Binding-site contacts:
Ligand atom C7 contacts residue VAL291 of chain 3.A at 4.2 Å (hydrophobic).
Ligand atom C8 contacts residue SER39 of chain 3.A at 3.8 Å.
Ligand atom C8 contacts residue ASN279 of chain 3.A at 4.3 Å.
Ligand atom C1 contacts residue VAL291 of chain 3.A at 3.4 Å (hydrophobic).
Ligand atom O7 contacts residue ASN279 of chain 3.A at 2.8 Å (h-bond).
Ligand atom C5 contacts residue ASN279 of chain 3.A at 3.7 Å.
Ligand atom C5 contacts residue VAL291 of chain 3.A at 4.4 Å (hydrophobic).
Ligand atom O5 contacts residue VAL291 of chain 3.A at 4.4 Å.
Ligand atom C5 contacts residue ASN292 of chain 3.A at 3.6 Å.
Ligand atom C1 contacts residue ASN279 of chain 3.A at 1.4 Å.
Ligand atom C6 contacts residue GLU69 of chain 3.B at 4.2 Å.
Ligand atom C3 contacts residue ASN279 of chain 3.A at 3.8 Å.
Ligand atom C3 contacts residue VAL291 of chain 3.A at 4.0 Å (hydrophobic).
Ligand atom C8 contacts residue GLU69 of chain 3.B at 3.7 Å.
Ligand atom O5 contacts residue ASN279 of chain 3.A at 2.4 Å (h-bond).
Ligand atom O5 contacts residue ASN292 of chain 3.A at 3.5 Å (h-bond).
Ligand atom C2 contacts residue ASN279 of chain 3.A at 2.5 Å.
Ligand atom C6 contacts residue ASN292 of chain 3.A at 3.8 Å.
Ligand atom C2 contacts residue VAL291 of chain 3.A at 3.8 Å (hydrophobic).
Ligand atom C7 contacts residue ASN279 of chain 3.A at 3.0 Å.
Ligand atom C1 contacts residue ASN292 of chain 3.A at 3.9 Å.
Ligand atom C8 contacts residue VAL291 of chain 3.A at 4.0 Å (hydrophobic).
Ligand atom N2 contacts residue ASN279 of chain 3.A at 2.9 Å (h-bond).
Ligand atom N2 contacts residue VAL291 of chain 3.A at 3.5 Å (h-bond).
Ligand atom C4 contacts residue ASN279 of chain 3.A at 4.3 Å.

Sequence of chain 3.A:
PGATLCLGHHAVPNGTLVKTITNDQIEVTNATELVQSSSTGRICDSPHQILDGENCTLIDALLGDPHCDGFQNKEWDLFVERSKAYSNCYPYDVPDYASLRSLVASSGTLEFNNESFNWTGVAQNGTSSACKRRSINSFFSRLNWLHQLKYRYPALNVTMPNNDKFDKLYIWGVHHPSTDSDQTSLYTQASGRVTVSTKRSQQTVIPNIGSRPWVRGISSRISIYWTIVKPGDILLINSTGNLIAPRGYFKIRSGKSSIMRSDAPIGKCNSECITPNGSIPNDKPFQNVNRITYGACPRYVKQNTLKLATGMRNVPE

Sequence of chain 3.B:
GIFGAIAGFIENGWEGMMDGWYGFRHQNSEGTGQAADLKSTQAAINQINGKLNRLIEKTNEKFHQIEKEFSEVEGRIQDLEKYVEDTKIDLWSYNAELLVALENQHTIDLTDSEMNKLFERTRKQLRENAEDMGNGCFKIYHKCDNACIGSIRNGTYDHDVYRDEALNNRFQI

The small molecule below binds the protein below.
Small molecule (SMILES): CC(=O)N[C@H]1[C@H](O[C@H]2[C@H](O)[C@@H](NC(C)=O)CO[C@@H]2CO)O[C@H](CO)[C@@H](O)[C@@H]1O